Binding-site contacts:
Ligand atom C8 contacts residue LEU177 of chain 2.A at 3.6 Å (hydrophobic).
Ligand atom O1 contacts residue PHE279 of chain 2.A at 4.2 Å.
Ligand atom C1 contacts residue ASP280 of chain 2.A at 3.8 Å.
Ligand atom O2 contacts residue TRP254 of chain 2.A at 4.2 Å.
Ligand atom C6 contacts residue PHE279 of chain 2.A at 4.4 Å (hydrophobic).
Ligand atom C1 contacts residue LYS156 of chain 2.A at 4.2 Å.
Ligand atom C8 contacts residue LEU158 of chain 2.A at 4.0 Å (hydrophobic).
Ligand atom C6 contacts residue LYS156 of chain 2.A at 4.3 Å.
Ligand atom C2 contacts residue TRP254 of chain 2.A at 4.1 Å (hydrophobic).
Ligand atom C5 contacts residue PHE279 of chain 2.A at 4.4 Å (hydrophobic).
Ligand atom C1 contacts residue PHE279 of chain 2.A at 4.2 Å (hydrophobic).
Ligand atom O1 contacts residue LYS156 of chain 2.A at 4.4 Å.
Ligand atom C2 contacts residue PHE279 of chain 2.A at 3.9 Å (hydrophobic).
Ligand atom C3 contacts residue PHE279 of chain 2.A at 4.2 Å (hydrophobic).
Ligand atom C4 contacts residue PHE279 of chain 2.A at 4.3 Å (hydrophobic).
Ligand atom C3 contacts residue ASP280 of chain 2.A at 4.4 Å.
Ligand atom C5 contacts residue LEU158 of chain 2.A at 4.4 Å (hydrophobic).
Ligand atom C7 contacts residue LEU177 of chain 2.A at 4.4 Å (hydrophobic).
Ligand atom O2 contacts residue TYR180 of chain 2.A at 4.5 Å.
Ligand atom C2 contacts residue ASP280 of chain 2.A at 3.3 Å.
Ligand atom C3 contacts residue TRP254 of chain 2.A at 3.6 Å (hydrophobic).
Ligand atom C7 contacts residue PHE154 of chain 2.A at 4.3 Å (hydrophobic).
Ligand atom O1 contacts residue ASP280 of chain 2.A at 3.2 Å (salt-bridge).
Ligand atom O2 contacts residue PHE154 of chain 2.A at 4.2 Å.
Ligand atom C4 contacts residue TRP254 of chain 2.A at 4.5 Å (hydrophobic).

Sequence of chain 2.A:
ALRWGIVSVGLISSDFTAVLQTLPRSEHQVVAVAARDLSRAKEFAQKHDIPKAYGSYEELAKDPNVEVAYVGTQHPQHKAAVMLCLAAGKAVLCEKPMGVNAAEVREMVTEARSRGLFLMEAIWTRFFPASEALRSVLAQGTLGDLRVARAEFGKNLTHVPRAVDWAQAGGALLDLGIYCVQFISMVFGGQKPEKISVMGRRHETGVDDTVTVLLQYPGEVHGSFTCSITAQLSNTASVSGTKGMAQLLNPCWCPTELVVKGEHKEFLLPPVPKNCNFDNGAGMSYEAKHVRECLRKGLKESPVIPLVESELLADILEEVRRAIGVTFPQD

A protein and the small-molecule ligand that binds it are described below.
Small molecule (SMILES): CC(=O)c1ccc(O)cc1